The small molecule below binds the protein below.
Small molecule (SMILES): CC(=O)N[C@H]1[C@H](O[C@H]2[C@H](O)[C@@H](NC(C)=O)CO[C@@H]2CO)O[C@H](CO)[C@@H](O)[C@@H]1O

Sequence of chain 1.C:
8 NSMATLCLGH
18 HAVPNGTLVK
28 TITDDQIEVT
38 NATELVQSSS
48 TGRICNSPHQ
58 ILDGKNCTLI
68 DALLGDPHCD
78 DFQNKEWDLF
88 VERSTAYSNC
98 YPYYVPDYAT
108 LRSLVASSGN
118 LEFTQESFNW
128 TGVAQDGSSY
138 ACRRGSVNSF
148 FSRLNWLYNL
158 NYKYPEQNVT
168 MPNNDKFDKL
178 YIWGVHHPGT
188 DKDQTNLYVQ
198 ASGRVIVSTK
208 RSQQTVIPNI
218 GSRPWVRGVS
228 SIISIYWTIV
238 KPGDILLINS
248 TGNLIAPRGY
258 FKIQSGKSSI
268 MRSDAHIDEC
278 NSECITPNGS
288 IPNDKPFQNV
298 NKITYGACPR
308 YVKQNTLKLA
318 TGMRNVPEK

Binding-site contacts:
Ligand atom C1 contacts residue TYR94 of chain 1.C at 4.3 Å (hydrophobic).
Ligand atom C5 contacts residue ASN63 of chain 1.C at 3.7 Å.
Ligand atom C7 contacts residue ASN63 of chain 1.C at 3.5 Å.
Ligand atom C1 contacts residue ASN63 of chain 1.C at 1.4 Å.
Ligand atom O5 contacts residue TYR94 of chain 1.C at 3.9 Å.
Ligand atom O6 contacts residue THR92 of chain 1.C at 4.3 Å.
Ligand atom C8 contacts residue ASN63 of chain 1.C at 3.8 Å.
Ligand atom C2 contacts residue ASN63 of chain 1.C at 2.5 Å.
Ligand atom C3 contacts residue ASN63 of chain 1.C at 3.8 Å.
Ligand atom O5 contacts residue ASN63 of chain 1.C at 2.4 Å (h-bond).
Ligand atom O7 contacts residue ASN63 of chain 1.C at 4.4 Å.
Ligand atom N2 contacts residue ASN63 of chain 1.C at 2.9 Å (h-bond).
Ligand atom C4 contacts residue ASN63 of chain 1.C at 4.3 Å.